This small molecule binds to this protein.
Small molecule (SMILES): CC(=O)N[C@@H]1[C@@H](O)[C@H](O)[C@@H](CO)O[C@H]1O

Binding-site contacts:
Ligand atom C5 contacts residue ASN256 of chain 3.A at 3.6 Å.
Ligand atom C7 contacts residue ASN256 of chain 3.A at 3.2 Å.
Ligand atom O5 contacts residue ASN256 of chain 3.A at 2.4 Å (h-bond).
Ligand atom C2 contacts residue ASN256 of chain 3.A at 2.7 Å.
Ligand atom N2 contacts residue ASN256 of chain 3.A at 3.1 Å (h-bond).
Ligand atom C6 contacts residue GLU259 of chain 3.A at 4.5 Å.
Ligand atom O7 contacts residue ASN256 of chain 3.A at 2.9 Å (h-bond).
Ligand atom C1 contacts residue ASN256 of chain 3.A at 1.5 Å.
Ligand atom C3 contacts residue ASN256 of chain 3.A at 4.0 Å.
Ligand atom O5 contacts residue GLU259 of chain 3.A at 4.3 Å.
Ligand atom C8 contacts residue ASN256 of chain 3.A at 4.4 Å.
Ligand atom C4 contacts residue ASN256 of chain 3.A at 4.4 Å.
Ligand atom C6 contacts residue THR258 of chain 3.A at 4.5 Å.

Sequence of chain 3.A:
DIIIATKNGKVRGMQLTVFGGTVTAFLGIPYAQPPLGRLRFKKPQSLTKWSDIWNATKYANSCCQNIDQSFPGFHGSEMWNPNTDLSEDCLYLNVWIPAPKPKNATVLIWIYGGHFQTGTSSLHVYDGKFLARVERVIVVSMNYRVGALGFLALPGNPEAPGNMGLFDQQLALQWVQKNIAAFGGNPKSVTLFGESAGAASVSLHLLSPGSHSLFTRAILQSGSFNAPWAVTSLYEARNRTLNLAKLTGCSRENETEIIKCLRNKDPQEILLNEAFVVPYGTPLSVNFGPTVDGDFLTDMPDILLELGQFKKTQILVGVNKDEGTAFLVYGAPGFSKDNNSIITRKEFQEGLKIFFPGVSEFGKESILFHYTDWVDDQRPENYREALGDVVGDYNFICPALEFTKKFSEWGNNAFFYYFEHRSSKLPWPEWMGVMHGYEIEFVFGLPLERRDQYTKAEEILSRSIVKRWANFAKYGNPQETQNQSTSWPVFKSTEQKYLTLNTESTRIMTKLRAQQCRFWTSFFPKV